A protein and the small-molecule ligand that binds it are described below.
Small molecule (SMILES): CC(=O)C(=O)O

Sequence of chain 3.A:
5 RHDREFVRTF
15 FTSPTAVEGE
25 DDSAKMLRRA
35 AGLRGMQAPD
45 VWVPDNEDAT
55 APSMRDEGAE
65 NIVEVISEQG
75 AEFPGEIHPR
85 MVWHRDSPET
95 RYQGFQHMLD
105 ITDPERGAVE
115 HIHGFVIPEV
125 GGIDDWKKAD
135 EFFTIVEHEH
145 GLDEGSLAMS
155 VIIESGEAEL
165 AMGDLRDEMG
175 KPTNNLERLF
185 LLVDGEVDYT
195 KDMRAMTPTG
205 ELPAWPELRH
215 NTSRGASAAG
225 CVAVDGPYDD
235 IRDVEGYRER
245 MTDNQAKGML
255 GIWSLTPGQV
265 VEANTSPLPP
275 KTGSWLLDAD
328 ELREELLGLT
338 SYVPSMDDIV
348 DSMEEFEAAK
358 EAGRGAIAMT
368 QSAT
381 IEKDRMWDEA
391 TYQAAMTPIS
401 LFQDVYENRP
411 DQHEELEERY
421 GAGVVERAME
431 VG

Binding-site contacts:
Ligand atom O3 contacts residue ACO1 of chain 3.B at 2.9 Å (h-bond).
Ligand atom O contacts residue ASP192 of chain 3.A at 2.8 Å (salt-bridge).
Ligand atom O3 contacts residue TRP257 of chain 3.A at 4.1 Å.
Ligand atom O contacts residue VAL191 of chain 3.A at 3.9 Å.
Ligand atom C contacts residue MG1 of chain 3.D at 2.8 Å.
Ligand atom CB contacts residue MG1 of chain 3.D at 4.3 Å.
Ligand atom O3 contacts residue ARG84 of chain 3.A at 2.8 Å (salt-bridge).
Ligand atom O contacts residue ALA390 of chain 3.A at 4.0 Å.
Ligand atom CB contacts residue PRO231 of chain 3.A at 3.3 Å (hydrophobic).
Ligand atom O contacts residue GLU158 of chain 3.A at 2.7 Å (salt-bridge).
Ligand atom CA contacts residue TRP257 of chain 3.A at 4.1 Å (hydrophobic).
Ligand atom O3 contacts residue MG1 of chain 3.D at 2.2 Å.
Ligand atom C contacts residue ASP192 of chain 3.A at 3.7 Å.
Ligand atom OXT contacts residue VAL191 of chain 3.A at 2.8 Å (h-bond).
Ligand atom CB contacts residue ARG84 of chain 3.A at 4.2 Å.
Ligand atom CA contacts residue MG1 of chain 3.D at 2.8 Å.
Ligand atom O contacts residue MG1 of chain 3.D at 1.9 Å.
Ligand atom C contacts residue GLY189 of chain 3.A at 3.6 Å.
Ligand atom C contacts residue ACO1 of chain 3.B at 2.7 Å.
Ligand atom O3 contacts residue GLU158 of chain 3.A at 3.3 Å (salt-bridge).
Ligand atom OXT contacts residue PRO231 of chain 3.A at 3.8 Å.
Ligand atom CA contacts residue GLY189 of chain 3.A at 4.0 Å.
Ligand atom O contacts residue ACO1 of chain 3.B at 3.4 Å.
Ligand atom CA contacts residue GLU158 of chain 3.A at 3.6 Å.
Ligand atom OXT contacts residue GLU158 of chain 3.A at 4.3 Å.
Ligand atom C contacts residue GLU190 of chain 3.A at 4.3 Å.
Ligand atom CB contacts residue GLY189 of chain 3.A at 4.2 Å.
Ligand atom C contacts residue VAL191 of chain 3.A at 3.7 Å (hydrophobic).
Ligand atom OXT contacts residue MG1 of chain 3.D at 4.0 Å.
Ligand atom OXT contacts residue ACO1 of chain 3.B at 3.1 Å.
Ligand atom O contacts residue GLY189 of chain 3.A at 3.8 Å.
Ligand atom CA contacts residue ARG84 of chain 3.A at 3.9 Å.
Ligand atom CB contacts residue TRP257 of chain 3.A at 3.2 Å (hydrophobic).
Ligand atom O3 contacts residue ASP192 of chain 3.A at 4.0 Å.
Ligand atom OXT contacts residue GLU190 of chain 3.A at 3.2 Å (salt-bridge).
Ligand atom OXT contacts residue GLY189 of chain 3.A at 3.0 Å.
Ligand atom CB contacts residue ACO1 of chain 3.B at 2.7 Å.
Ligand atom OXT contacts residue ASP192 of chain 3.A at 3.7 Å.
Ligand atom CA contacts residue ACO1 of chain 3.B at 2.5 Å.
Ligand atom C contacts residue GLU158 of chain 3.A at 3.4 Å.